Sequence of chain 1.A:
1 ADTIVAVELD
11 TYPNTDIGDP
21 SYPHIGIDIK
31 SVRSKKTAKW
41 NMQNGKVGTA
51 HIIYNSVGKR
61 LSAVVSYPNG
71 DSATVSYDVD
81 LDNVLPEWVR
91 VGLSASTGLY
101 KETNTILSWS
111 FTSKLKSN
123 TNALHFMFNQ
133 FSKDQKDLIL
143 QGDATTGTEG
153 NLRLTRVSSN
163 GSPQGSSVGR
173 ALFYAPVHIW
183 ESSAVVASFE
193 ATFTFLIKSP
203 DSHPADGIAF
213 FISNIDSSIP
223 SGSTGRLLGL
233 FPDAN

The small molecule below binds the protein below.
Small molecule (SMILES): CC[C@@H](N)C(=O)O

Binding-site contacts:
Ligand atom N contacts residue VAL179 of chain 1.A at 3.3 Å.
Ligand atom CG contacts residue TRP88 of chain 1.A at 4.0 Å (hydrophobic).
Ligand atom OXT contacts residue SER113 of chain 1.A at 3.7 Å.
Ligand atom OXT contacts residue HIS180 of chain 1.A at 3.9 Å.
Ligand atom N contacts residue TRP88 of chain 1.A at 4.3 Å.
Ligand atom OXT contacts residue LYS114 of chain 1.A at 4.1 Å.
Ligand atom CG contacts residue ASP139 of chain 4.A at 2.3 Å.
Ligand atom C contacts residue VAL179 of chain 1.A at 4.3 Å (hydrophobic).
Ligand atom O contacts residue SER113 of chain 1.A at 2.5 Å (h-bond).
Ligand atom OXT contacts residue ASN124 of chain 1.A at 2.9 Å (h-bond).
Ligand atom CA contacts residue LEU126 of chain 1.A at 3.6 Å (hydrophobic).
Ligand atom CB contacts residue HIS180 of chain 1.A at 4.3 Å.
Ligand atom C contacts residue ASN124 of chain 1.A at 4.1 Å.
Ligand atom CG contacts residue PHE130 of chain 4.A at 3.3 Å (hydrophobic).
Ligand atom O contacts residue HIS180 of chain 1.A at 2.3 Å (h-bond).
Ligand atom N contacts residue ASP139 of chain 4.A at 3.8 Å.
Ligand atom CA contacts residue ALA125 of chain 1.A at 4.0 Å (hydrophobic).
Ligand atom C contacts residue HIS180 of chain 1.A at 3.3 Å.
Ligand atom CB contacts residue ASN124 of chain 1.A at 3.8 Å.
Ligand atom O contacts residue ILE181 of chain 1.A at 4.2 Å.
Ligand atom N contacts residue PRO178 of chain 1.A at 4.2 Å.
Ligand atom C contacts residue LEU126 of chain 1.A at 4.0 Å (hydrophobic).
Ligand atom CB contacts residue PHE130 of chain 4.A at 4.1 Å (hydrophobic).
Ligand atom O contacts residue LEU115 of chain 1.A at 4.2 Å.
Ligand atom N contacts residue LEU126 of chain 1.A at 3.9 Å.
Ligand atom CG contacts residue GLN137 of chain 4.A at 4.1 Å.
Ligand atom OXT contacts residue LEU115 of chain 1.A at 3.7 Å.
Ligand atom CA contacts residue HIS180 of chain 1.A at 3.8 Å.
Ligand atom CA contacts residue ASP139 of chain 4.A at 4.3 Å.
Ligand atom N contacts residue HIS180 of chain 1.A at 2.7 Å (h-bond).
Ligand atom CA contacts residue VAL179 of chain 1.A at 4.3 Å (hydrophobic).
Ligand atom O contacts residue VAL179 of chain 1.A at 3.6 Å.
Ligand atom OXT contacts residue LEU126 of chain 1.A at 4.0 Å.
Ligand atom C contacts residue ALA125 of chain 1.A at 4.3 Å (hydrophobic).
Ligand atom CB contacts residue LEU126 of chain 1.A at 4.4 Å (hydrophobic).
Ligand atom OXT contacts residue ALA125 of chain 1.A at 3.4 Å (h-bond).
Ligand atom C contacts residue SER113 of chain 1.A at 3.4 Å.
Ligand atom CB contacts residue ASP139 of chain 4.A at 3.6 Å.
Ligand atom CB contacts residue ALA125 of chain 1.A at 4.0 Å (hydrophobic).
Ligand atom CG contacts residue HIS180 of chain 1.A at 4.2 Å.

Sequence of chain 4.A:
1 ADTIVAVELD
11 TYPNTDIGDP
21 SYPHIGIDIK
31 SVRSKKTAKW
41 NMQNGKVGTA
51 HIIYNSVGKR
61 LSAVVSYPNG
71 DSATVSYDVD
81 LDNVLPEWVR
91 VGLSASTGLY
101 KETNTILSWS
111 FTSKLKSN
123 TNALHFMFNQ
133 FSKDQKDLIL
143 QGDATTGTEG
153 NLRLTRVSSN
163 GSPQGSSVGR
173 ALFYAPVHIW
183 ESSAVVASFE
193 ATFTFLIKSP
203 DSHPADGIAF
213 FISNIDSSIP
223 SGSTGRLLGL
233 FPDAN